Sequence of chain 2.A:
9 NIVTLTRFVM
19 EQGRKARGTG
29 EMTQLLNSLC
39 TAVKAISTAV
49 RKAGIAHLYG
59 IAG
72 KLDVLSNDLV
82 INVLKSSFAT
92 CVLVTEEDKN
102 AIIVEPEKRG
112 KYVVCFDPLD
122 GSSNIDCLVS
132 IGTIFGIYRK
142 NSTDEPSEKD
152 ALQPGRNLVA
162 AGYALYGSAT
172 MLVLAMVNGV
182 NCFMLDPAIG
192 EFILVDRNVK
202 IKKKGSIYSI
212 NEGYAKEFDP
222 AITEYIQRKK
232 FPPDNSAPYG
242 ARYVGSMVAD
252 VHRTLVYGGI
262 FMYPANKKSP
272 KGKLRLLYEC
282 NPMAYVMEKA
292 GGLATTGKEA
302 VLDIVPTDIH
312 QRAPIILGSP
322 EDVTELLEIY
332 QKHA

Binding-site contacts:
Ligand atom C4 contacts residue GLY246 of chain 2.A at 3.6 Å.
Ligand atom O1P contacts residue GLY122 of chain 2.A at 3.0 Å (h-bond).
Ligand atom O6 contacts residue TYR264 of chain 2.A at 3.5 Å.
Ligand atom P1 contacts residue MN1 of chain 2.C at 2.6 Å.
Ligand atom O5P contacts residue TYR264 of chain 2.A at 3.7 Å.
Ligand atom O3 contacts residue MET248 of chain 2.A at 2.9 Å (h-bond).
Ligand atom O1P contacts residue ASP121 of chain 2.A at 1.9 Å (salt-bridge).
Ligand atom O6P contacts residue LYS274 of chain 2.A at 3.6 Å.
Ligand atom O1P contacts residue GLU280 of chain 2.A at 3.8 Å.
Ligand atom O3P contacts residue GLU97 of chain 2.A at 2.7 Å (salt-bridge).
Ligand atom O2P contacts residue GLY122 of chain 2.A at 3.6 Å.
Ligand atom O3P contacts residue MN1 of chain 2.C at 2.4 Å.
Ligand atom O3P contacts residue ARG276 of chain 2.A at 2.9 Å (salt-bridge).
Ligand atom O1P contacts residue ASP118 of chain 2.A at 3.2 Å (salt-bridge).
Ligand atom C4 contacts residue MET248 of chain 2.A at 3.6 Å (hydrophobic).
Ligand atom O1P contacts residue MN1 of chain 2.C at 2.0 Å.
Ligand atom C1 contacts residue ASP121 of chain 2.A at 3.7 Å.
Ligand atom O1 contacts residue ARG276 of chain 2.A at 3.5 Å (salt-bridge).
Ligand atom P2 contacts residue TYR244 of chain 2.A at 3.8 Å.
Ligand atom C3 contacts residue MET248 of chain 2.A at 3.6 Å (hydrophobic).
Ligand atom P1 contacts residue ASP121 of chain 2.A at 3.1 Å.
Ligand atom P2 contacts residue TYR264 of chain 2.A at 3.6 Å.
Ligand atom O6P contacts residue TYR264 of chain 2.A at 2.6 Å (h-bond).
Ligand atom O3 contacts residue ASP121 of chain 2.A at 2.8 Å (salt-bridge).
Ligand atom O6P contacts residue TYR215 of chain 2.A at 2.7 Å (h-bond).
Ligand atom O4P contacts residue ARG243 of chain 2.B at 2.8 Å (salt-bridge).
Ligand atom C5 contacts residue LYS274 of chain 2.A at 3.6 Å.
Ligand atom O3 contacts residue SER247 of chain 2.A at 3.5 Å.
Ligand atom C6 contacts residue TYR244 of chain 2.A at 3.5 Å (hydrophobic).
Ligand atom O4 contacts residue MET248 of chain 2.A at 3.4 Å (h-bond).
Ligand atom P2 contacts residue ASN212 of chain 2.A at 3.7 Å.
Ligand atom O1 contacts residue ASP121 of chain 2.A at 3.4 Å (salt-bridge).
Ligand atom O5P contacts residue ARG243 of chain 2.B at 3.8 Å.
Ligand atom O1 contacts residue MN1 of chain 2.C at 3.4 Å.
Ligand atom C6 contacts residue LYS274 of chain 2.A at 3.7 Å.
Ligand atom O6 contacts residue LYS274 of chain 2.A at 2.8 Å (salt-bridge).
Ligand atom O5P contacts residue TYR244 of chain 2.A at 2.5 Å (h-bond).
Ligand atom O5 contacts residue LYS274 of chain 2.A at 3.0 Å (salt-bridge).
Ligand atom P2 contacts residue LYS274 of chain 2.A at 3.7 Å.
Ligand atom O5P contacts residue ASN212 of chain 2.A at 3.0 Å (h-bond).

This protein binds this small molecule.
Small molecule (SMILES): O=P(O)(O)OC[C@@H]1O[C@H](COP(=O)(O)O)[C@@H](O)[C@@H]1O

Sequence of chain 2.B:
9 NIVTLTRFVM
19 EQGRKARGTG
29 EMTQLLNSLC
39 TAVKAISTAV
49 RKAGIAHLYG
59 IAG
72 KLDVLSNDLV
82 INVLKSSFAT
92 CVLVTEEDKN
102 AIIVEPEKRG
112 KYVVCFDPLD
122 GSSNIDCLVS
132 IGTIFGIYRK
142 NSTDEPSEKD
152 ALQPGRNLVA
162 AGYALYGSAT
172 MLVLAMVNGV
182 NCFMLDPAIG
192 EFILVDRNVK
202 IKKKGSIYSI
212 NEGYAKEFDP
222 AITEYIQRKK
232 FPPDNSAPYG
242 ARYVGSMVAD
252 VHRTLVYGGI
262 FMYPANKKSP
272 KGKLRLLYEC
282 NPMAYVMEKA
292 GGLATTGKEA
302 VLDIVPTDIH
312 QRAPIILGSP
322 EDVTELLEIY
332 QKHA